Binding-site contacts:
Ligand atom C6 contacts residue ASN78 of chain 1.D at 3.8 Å.
Ligand atom N2 contacts residue ASN78 of chain 1.D at 3.1 Å (h-bond).
Ligand atom C5 contacts residue ASN78 of chain 1.D at 3.5 Å.
Ligand atom C1 contacts residue ASN78 of chain 1.D at 1.4 Å.
Ligand atom C7 contacts residue ASN78 of chain 1.D at 4.1 Å.
Ligand atom C4 contacts residue ASN78 of chain 1.D at 4.3 Å.
Ligand atom O5 contacts residue ASN78 of chain 1.D at 2.4 Å (h-bond).
Ligand atom C3 contacts residue ASN78 of chain 1.D at 4.0 Å.
Ligand atom C2 contacts residue ASN78 of chain 1.D at 2.7 Å.

Sequence of chain 1.D:
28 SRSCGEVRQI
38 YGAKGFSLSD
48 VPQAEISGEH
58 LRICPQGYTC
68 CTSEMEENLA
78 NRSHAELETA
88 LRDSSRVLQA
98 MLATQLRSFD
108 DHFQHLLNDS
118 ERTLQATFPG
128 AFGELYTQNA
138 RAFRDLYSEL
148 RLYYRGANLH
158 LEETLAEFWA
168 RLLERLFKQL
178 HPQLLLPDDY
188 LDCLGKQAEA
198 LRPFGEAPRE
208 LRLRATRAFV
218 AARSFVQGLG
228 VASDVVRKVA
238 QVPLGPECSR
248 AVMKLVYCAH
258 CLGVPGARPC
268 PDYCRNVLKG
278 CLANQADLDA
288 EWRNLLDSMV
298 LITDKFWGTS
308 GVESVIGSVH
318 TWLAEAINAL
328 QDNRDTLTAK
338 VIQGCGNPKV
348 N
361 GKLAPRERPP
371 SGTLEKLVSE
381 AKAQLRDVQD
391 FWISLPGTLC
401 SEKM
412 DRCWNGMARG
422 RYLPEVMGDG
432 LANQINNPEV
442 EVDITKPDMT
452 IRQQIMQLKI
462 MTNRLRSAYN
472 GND

This protein binds this small molecule.
Small molecule (SMILES): CC(=O)N[C@@H]1[C@@H](O)[C@H](O)[C@@H](CO)O[C@H]1O